This protein binds this small molecule.
Small molecule (SMILES): Nc1ccn([C@H]2C[C@H](O[P](=O)(O)OC[C@H]3O[C@@H](n4cnc5c(=O)nc(N)[nH]c54)C[C@@H]3O)[C@@H](CO[P](=O)(O)O[C@H]3C[C@H](n4ccc(N)nc4=O)O[C@@H]3CO[P](=O)(O)O[C@H]3C[C@H](n4cnc5c(=O)nc(N)[nH]c54)O[C@@H]3COP(=O)(O)O)O2)c(=O)n1

Binding-site contacts:
Ligand atom OP1 contacts residue ARG34 of chain 1.A at 2.8 Å (salt-bridge).
Ligand atom C3' contacts residue GLY63 of chain 1.A at 3.8 Å.
Ligand atom O4' contacts residue ARG34 of chain 1.A at 3.3 Å.
Ligand atom OP2 contacts residue ARG67 of chain 1.A at 3.7 Å.
Ligand atom N2 contacts residue TRP33 of chain 1.A at 3.8 Å.
Ligand atom OP1 contacts residue PRO62 of chain 1.A at 3.7 Å.
Ligand atom OP1 contacts residue GLY63 of chain 1.A at 2.9 Å (h-bond).
Ligand atom C4 contacts residue ARG34 of chain 1.A at 3.8 Å.
Ligand atom P contacts residue LYS71 of chain 1.A at 3.8 Å.
Ligand atom OP2 contacts residue TYR38 of chain 1.A at 2.4 Å (h-bond).
Ligand atom C5 contacts residue TRP33 of chain 1.A at 3.8 Å (hydrophobic).
Ligand atom O4' contacts residue TYR38 of chain 1.A at 3.3 Å.
Ligand atom O5' contacts residue ARG34 of chain 1.A at 3.3 Å (salt-bridge).
Ligand atom O5' contacts residue TYR38 of chain 1.A at 3.3 Å.
Ligand atom C1' contacts residue ARG34 of chain 1.A at 3.6 Å.
Ligand atom O3' contacts residue MET68 of chain 1.A at 3.5 Å.
Ligand atom C5' contacts residue GLY63 of chain 1.A at 3.3 Å.
Ligand atom O3' contacts residue GLY63 of chain 1.A at 3.3 Å.
Ligand atom C4' contacts residue GLY63 of chain 1.A at 3.1 Å.
Ligand atom OP2 contacts residue LYS71 of chain 1.A at 3.6 Å.
Ligand atom N3 contacts residue GLY37 of chain 1.A at 3.2 Å.
Ligand atom P contacts residue TYR38 of chain 1.A at 3.5 Å.
Ligand atom N3 contacts residue TRP33 of chain 1.A at 3.2 Å (h-bond).
Ligand atom C2 contacts residue TRP33 of chain 1.A at 3.3 Å (hydrophobic).
Ligand atom OP1 contacts residue GLY65 of chain 1.A at 3.0 Å (h-bond).
Ligand atom O3' contacts residue ILE64 of chain 1.A at 3.5 Å (h-bond).
Ligand atom P contacts residue ARG34 of chain 1.A at 3.6 Å.
Ligand atom OP3 contacts residue LYS71 of chain 1.A at 2.8 Å (salt-bridge).
Ligand atom OP1 contacts residue MET68 of chain 1.A at 3.1 Å (h-bond).
Ligand atom C8 contacts residue ARG34 of chain 1.A at 3.4 Å.
Ligand atom N1 contacts residue TRP33 of chain 1.A at 3.6 Å.
Ligand atom N9 contacts residue ARG34 of chain 1.A at 3.6 Å.
Ligand atom OP1 contacts residue ARG67 of chain 1.A at 3.8 Å.
Ligand atom OP3 contacts residue ARG67 of chain 1.A at 3.0 Å (salt-bridge).
Ligand atom C4 contacts residue TRP33 of chain 1.A at 3.4 Å (hydrophobic).
Ligand atom OP2 contacts residue TYR26 of chain 1.A at 2.9 Å (h-bond).
Ligand atom C1' contacts residue GLY37 of chain 1.A at 3.8 Å.
Ligand atom C4' contacts residue TYR38 of chain 1.A at 3.6 Å (hydrophobic).
Ligand atom OP1 contacts residue ILE64 of chain 1.A at 3.8 Å.
Ligand atom C5' contacts residue ARG34 of chain 1.A at 3.8 Å.

Sequence of chain 1.A:
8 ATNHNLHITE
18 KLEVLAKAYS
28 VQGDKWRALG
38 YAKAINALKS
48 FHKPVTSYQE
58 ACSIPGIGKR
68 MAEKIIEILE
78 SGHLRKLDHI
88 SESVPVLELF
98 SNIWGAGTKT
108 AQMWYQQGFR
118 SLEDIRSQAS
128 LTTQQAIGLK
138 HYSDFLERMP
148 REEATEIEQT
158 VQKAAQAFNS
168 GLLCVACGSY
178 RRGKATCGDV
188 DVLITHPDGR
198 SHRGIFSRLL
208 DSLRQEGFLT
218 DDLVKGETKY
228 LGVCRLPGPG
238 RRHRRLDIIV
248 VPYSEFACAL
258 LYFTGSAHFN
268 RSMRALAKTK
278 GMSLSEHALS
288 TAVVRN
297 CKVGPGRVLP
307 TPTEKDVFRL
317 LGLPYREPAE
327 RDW